This protein binds this small molecule.
Small molecule (SMILES): CC(=O)N[C@H]1[C@H](O[C@H]2[C@H](O)[C@@H](NC(C)=O)CO[C@@H]2CO)O[C@H](CO)[C@@H](O[C@@H]2O[C@H](CO)[C@@H](O)[C@H](O)[C@@H]2O)[C@@H]1O

Binding-site contacts:
Ligand atom C5 contacts residue ASN197 of chain 1.I at 3.4 Å.
Ligand atom C7 contacts residue SER243 of chain 1.I at 2.8 Å.
Ligand atom C8 contacts residue SER243 of chain 1.I at 2.5 Å.
Ligand atom C2 contacts residue SER243 of chain 1.I at 4.1 Å.
Ligand atom C7 contacts residue GLN200 of chain 1.I at 3.1 Å.
Ligand atom O7 contacts residue GLN200 of chain 1.I at 2.4 Å (h-bond).
Ligand atom N2 contacts residue SER243 of chain 1.I at 3.0 Å (h-bond).
Ligand atom C6 contacts residue ASN197 of chain 1.I at 4.0 Å.
Ligand atom O7 contacts residue SER243 of chain 1.I at 3.8 Å.
Ligand atom C7 contacts residue ASN197 of chain 1.I at 3.9 Å.
Ligand atom N2 contacts residue GLN200 of chain 1.I at 4.4 Å.
Ligand atom C1 contacts residue SER243 of chain 1.I at 3.7 Å.
Ligand atom C6 contacts residue THR199 of chain 1.I at 4.1 Å.
Ligand atom C8 contacts residue GLN200 of chain 1.I at 2.9 Å.
Ligand atom C1 contacts residue ASN197 of chain 1.I at 1.4 Å.
Ligand atom C3 contacts residue ASN197 of chain 1.I at 3.9 Å.
Ligand atom O6 contacts residue THR199 of chain 1.I at 4.0 Å.
Ligand atom C2 contacts residue ASN197 of chain 1.I at 2.8 Å.
Ligand atom C4 contacts residue ASN197 of chain 1.I at 4.2 Å.
Ligand atom O5 contacts residue ASN197 of chain 1.I at 2.2 Å (h-bond).
Ligand atom O7 contacts residue ASN197 of chain 1.I at 4.4 Å.
Ligand atom O5 contacts residue THR199 of chain 1.I at 4.0 Å.
Ligand atom N2 contacts residue ASN197 of chain 1.I at 3.2 Å (h-bond).
Ligand atom O6 contacts residue ASN197 of chain 1.I at 3.1 Å (h-bond).

Sequence of chain 1.I:
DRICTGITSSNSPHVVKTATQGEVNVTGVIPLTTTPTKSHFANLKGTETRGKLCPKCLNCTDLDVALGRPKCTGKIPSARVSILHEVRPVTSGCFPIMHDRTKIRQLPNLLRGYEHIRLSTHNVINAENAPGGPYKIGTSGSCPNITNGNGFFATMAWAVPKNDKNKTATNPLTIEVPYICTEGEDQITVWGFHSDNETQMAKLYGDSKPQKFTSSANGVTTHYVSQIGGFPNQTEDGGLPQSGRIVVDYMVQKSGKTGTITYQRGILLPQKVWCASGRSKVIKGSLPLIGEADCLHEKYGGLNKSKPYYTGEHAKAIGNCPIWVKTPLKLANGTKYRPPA